A small-molecule ligand and the protein it binds are described below.
Small molecule (SMILES): CC(=O)N[C@H]1[C@H]([C@H](O)[C@H](O)CO)O[C@@](O[C@@H]2[C@@H](O)[C@H](O)O[C@H](CO)[C@@H]2O)(C(=O)O)C[C@@H]1O

Binding-site contacts:
Ligand atom N5 contacts residue ASP51 of chain 1.K at 2.8 Å (salt-bridge).
Ligand atom C4 contacts residue ASP51 of chain 1.K at 3.8 Å.
Ligand atom C11 contacts residue LYS264 of chain 1.K at 4.0 Å.
Ligand atom O1B contacts residue SER266 of chain 1.K at 2.5 Å (h-bond).
Ligand atom O1B contacts residue ASP114 of chain 1.K at 4.4 Å.
Ligand atom C5 contacts residue LYS264 of chain 1.K at 4.1 Å.
Ligand atom C3 contacts residue ASP114 of chain 1.K at 4.0 Å.
Ligand atom C11 contacts residue TRP45 of chain 1.K at 4.2 Å (hydrophobic).
Ligand atom O10 contacts residue TRP45 of chain 1.K at 3.4 Å (h-bond).
Ligand atom C10 contacts residue LYS264 of chain 1.K at 3.9 Å.
Ligand atom C7 contacts residue ASP51 of chain 1.K at 4.4 Å.
Ligand atom C1 contacts residue SER266 of chain 1.K at 3.4 Å.
Ligand atom O4 contacts residue ASP51 of chain 1.K at 4.5 Å.
Ligand atom C5 contacts residue ASP51 of chain 1.K at 3.5 Å.
Ligand atom O9 contacts residue LYS268 of chain 1.K at 3.5 Å (salt-bridge).
Ligand atom C1 contacts residue LYS268 of chain 1.K at 4.1 Å.
Ligand atom O4 contacts residue TRP45 of chain 1.K at 3.5 Å.
Ligand atom O1A contacts residue SER266 of chain 1.K at 3.6 Å (h-bond).
Ligand atom C10 contacts residue ASP51 of chain 1.K at 3.7 Å.
Ligand atom C6 contacts residue ASP51 of chain 1.K at 3.7 Å.
Ligand atom N5 contacts residue LYS264 of chain 1.K at 3.5 Å (salt-bridge).
Ligand atom C11 contacts residue ASP51 of chain 1.K at 3.7 Å.
Ligand atom C4 contacts residue LYS264 of chain 1.K at 3.5 Å.
Ligand atom C11 contacts residue TYR50 of chain 1.K at 3.7 Å (hydrophobic).
Ligand atom O4 contacts residue LYS264 of chain 1.K at 2.8 Å (salt-bridge).
Ligand atom C10 contacts residue TRP45 of chain 1.K at 3.9 Å (hydrophobic).
Ligand atom O6 contacts residue SER266 of chain 1.K at 3.9 Å.
Ligand atom O1A contacts residue LYS268 of chain 1.K at 3.1 Å (salt-bridge).
Ligand atom O1B contacts residue LYS268 of chain 1.K at 3.9 Å.

Sequence of chain 1.K:
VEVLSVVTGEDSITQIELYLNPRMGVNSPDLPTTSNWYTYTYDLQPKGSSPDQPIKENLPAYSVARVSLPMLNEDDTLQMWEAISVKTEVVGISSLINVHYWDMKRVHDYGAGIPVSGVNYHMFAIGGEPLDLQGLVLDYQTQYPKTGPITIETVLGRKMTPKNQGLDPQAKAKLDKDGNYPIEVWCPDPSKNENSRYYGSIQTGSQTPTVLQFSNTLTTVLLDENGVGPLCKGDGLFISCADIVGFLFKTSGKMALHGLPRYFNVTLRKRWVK